Sequence of chain 1.E:
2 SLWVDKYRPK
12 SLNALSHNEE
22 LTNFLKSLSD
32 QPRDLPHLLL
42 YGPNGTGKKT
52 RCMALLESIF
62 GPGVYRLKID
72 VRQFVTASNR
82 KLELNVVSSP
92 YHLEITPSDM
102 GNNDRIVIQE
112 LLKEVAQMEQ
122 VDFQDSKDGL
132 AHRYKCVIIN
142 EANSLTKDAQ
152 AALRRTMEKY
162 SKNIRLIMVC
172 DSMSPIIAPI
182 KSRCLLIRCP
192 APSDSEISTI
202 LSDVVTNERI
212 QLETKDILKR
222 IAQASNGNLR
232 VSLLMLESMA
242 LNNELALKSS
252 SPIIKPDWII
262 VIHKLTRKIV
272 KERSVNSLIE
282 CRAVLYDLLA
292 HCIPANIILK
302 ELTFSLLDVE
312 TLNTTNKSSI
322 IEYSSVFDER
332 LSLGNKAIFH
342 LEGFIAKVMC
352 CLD

Sequence of chain 1.D:
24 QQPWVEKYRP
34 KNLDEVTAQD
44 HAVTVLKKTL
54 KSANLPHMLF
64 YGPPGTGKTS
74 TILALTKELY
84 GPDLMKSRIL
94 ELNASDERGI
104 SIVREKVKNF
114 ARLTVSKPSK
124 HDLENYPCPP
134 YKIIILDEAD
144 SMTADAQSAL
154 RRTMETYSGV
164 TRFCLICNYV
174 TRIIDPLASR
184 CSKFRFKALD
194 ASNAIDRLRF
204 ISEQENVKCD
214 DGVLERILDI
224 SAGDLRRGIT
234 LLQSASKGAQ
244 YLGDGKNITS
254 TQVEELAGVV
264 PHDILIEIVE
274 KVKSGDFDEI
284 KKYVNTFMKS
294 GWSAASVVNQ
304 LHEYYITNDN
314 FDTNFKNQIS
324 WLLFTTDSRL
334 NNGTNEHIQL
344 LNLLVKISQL

This protein binds this small molecule.
Small molecule (SMILES): Nc1ncnc2c1ncn2[C@@H]1O[C@H](COP(=O)(O)OP(=O)(O)OP(O)(O)=S)[C@@H](O)[C@H]1O

Binding-site contacts:
Ligand atom O3' contacts residue VAL28 of chain 1.D at 2.3 Å (h-bond).
Ligand atom O3A contacts residue ARG229 of chain 1.D at 3.3 Å (salt-bridge).
Ligand atom O1A contacts residue THR72 of chain 1.D at 3.3 Å (h-bond).
Ligand atom N6 contacts residue GLN42 of chain 1.D at 3.4 Å (h-bond).
Ligand atom O2G contacts residue ARG184 of chain 1.E at 2.8 Å (salt-bridge).
Ligand atom O2G contacts residue ARG155 of chain 1.E at 3.4 Å (salt-bridge).
Ligand atom O3G contacts residue MG1 of chain 1.S at 2.1 Å.
Ligand atom C8 contacts residue GLY70 of chain 1.D at 3.5 Å.
Ligand atom O3G contacts residue ARG184 of chain 1.E at 2.4 Å (salt-bridge).
Ligand atom S1G contacts residue ASN171 of chain 1.D at 3.3 Å (h-bond).
Ligand atom C5' contacts residue ARG229 of chain 1.D at 3.5 Å.
Ligand atom PG contacts residue ARG229 of chain 1.D at 3.3 Å.
Ligand atom O2B contacts residue MG1 of chain 1.S at 2.2 Å.
Ligand atom N7 contacts residue LEU192 of chain 1.D at 3.4 Å.
Ligand atom O2' contacts residue ARG32 of chain 1.D at 3.4 Å.
Ligand atom O1A contacts residue GLY70 of chain 1.D at 3.3 Å.
Ligand atom O2' contacts residue TYR31 of chain 1.D at 3.2 Å (h-bond).
Ligand atom O2B contacts residue THR72 of chain 1.D at 2.5 Å (h-bond).
Ligand atom O3B contacts residue ARG229 of chain 1.D at 2.9 Å (salt-bridge).
Ligand atom O3B contacts residue GLY68 of chain 1.D at 3.0 Å (h-bond).
Ligand atom O2A contacts residue GLU159 of chain 1.E at 3.1 Å (salt-bridge).
Ligand atom C3' contacts residue VAL28 of chain 1.D at 3.3 Å (hydrophobic).
Ligand atom O2G contacts residue PRO180 of chain 1.E at 3.5 Å.
Ligand atom O2G contacts residue ARG229 of chain 1.D at 3.0 Å (salt-bridge).
Ligand atom N1 contacts residue THR40 of chain 1.D at 3.0 Å (h-bond).
Ligand atom O2' contacts residue PRO33 of chain 1.D at 3.2 Å.
Ligand atom N6 contacts residue THR40 of chain 1.D at 2.6 Å (h-bond).
Ligand atom O1B contacts residue LYS71 of chain 1.D at 3.2 Å (salt-bridge).
Ligand atom PG contacts residue MG1 of chain 1.S at 3.3 Å.
Ligand atom O1B contacts residue GLY70 of chain 1.D at 3.0 Å (h-bond).
Ligand atom O2A contacts residue ARG32 of chain 1.D at 2.7 Å (salt-bridge).
Ligand atom C6 contacts residue THR40 of chain 1.D at 3.5 Å.
Ligand atom S1G contacts residue LYS71 of chain 1.D at 3.1 Å (salt-bridge).
Ligand atom O1A contacts residue LYS71 of chain 1.D at 3.5 Å (salt-bridge).
Ligand atom N7 contacts residue GLY70 of chain 1.D at 3.3 Å (h-bond).
Ligand atom N7 contacts residue THR69 of chain 1.D at 3.1 Å (h-bond).
Ligand atom O1A contacts residue SER73 of chain 1.D at 3.3 Å (h-bond).
Ligand atom PG contacts residue ARG155 of chain 1.E at 3.4 Å.
Ligand atom O1B contacts residue THR69 of chain 1.D at 3.3 Å (h-bond).
Ligand atom S1G contacts residue ARG155 of chain 1.E at 2.8 Å (salt-bridge).